Binding-site contacts:
Ligand atom P2 contacts residue THR349 of chain 1.C at 3.7 Å.
Ligand atom O1 contacts residue GLY434 of chain 1.C at 3.6 Å.
Ligand atom O5P contacts residue SER435 of chain 1.C at 2.5 Å (h-bond).
Ligand atom O6P contacts residue SER435 of chain 1.C at 3.0 Å (h-bond).
Ligand atom O3 contacts residue TRP398 of chain 1.C at 3.7 Å.
Ligand atom O1P contacts residue TRP398 of chain 1.C at 2.6 Å (h-bond).
Ligand atom O2 contacts residue LEU347 of chain 1.C at 3.5 Å.
Ligand atom C4 contacts residue THR438 of chain 1.C at 3.8 Å.
Ligand atom O4 contacts residue TYR437 of chain 1.C at 2.8 Å (h-bond).
Ligand atom O5P contacts residue THR348 of chain 1.C at 3.6 Å (h-bond).
Ligand atom O5P contacts residue THR349 of chain 1.C at 3.3 Å (h-bond).
Ligand atom C5 contacts residue GLY434 of chain 1.C at 3.4 Å.
Ligand atom O6 contacts residue THR348 of chain 1.C at 3.7 Å.
Ligand atom O4P contacts residue SER353 of chain 1.C at 2.7 Å (h-bond).
Ligand atom C3 contacts residue GLY434 of chain 1.C at 3.4 Å.
Ligand atom O5 contacts residue LEU347 of chain 1.C at 3.7 Å.
Ligand atom O4 contacts residue GLY434 of chain 1.C at 2.6 Å (h-bond).
Ligand atom O6P contacts residue GLY436 of chain 1.C at 2.9 Å (h-bond).
Ligand atom C3 contacts residue ARG432 of chain 1.C at 3.3 Å.
Ligand atom C6 contacts residue THR438 of chain 1.C at 3.4 Å.
Ligand atom P2 contacts residue SER435 of chain 1.C at 3.2 Å.
Ligand atom O4 contacts residue GLY436 of chain 1.C at 3.7 Å.
Ligand atom O6 contacts residue SER435 of chain 1.C at 3.6 Å.
Ligand atom C6 contacts residue LEU347 of chain 1.C at 3.6 Å (hydrophobic).
Ligand atom O6 contacts residue THR349 of chain 1.C at 3.2 Å (h-bond).
Ligand atom O2P contacts residue ARG405 of chain 1.C at 2.8 Å (salt-bridge).
Ligand atom P2 contacts residue SER353 of chain 1.C at 3.7 Å.
Ligand atom P1 contacts residue ARG405 of chain 1.C at 3.7 Å.
Ligand atom O4 contacts residue THR438 of chain 1.C at 3.4 Å (h-bond).
Ligand atom O3P contacts residue GLY434 of chain 1.C at 2.9 Å (h-bond).
Ligand atom O1P contacts residue ARG405 of chain 1.C at 2.8 Å (salt-bridge).
Ligand atom C4 contacts residue GLY434 of chain 1.C at 3.4 Å.
Ligand atom P2 contacts residue THR348 of chain 1.C at 3.5 Å.
Ligand atom O3 contacts residue GLY430 of chain 1.C at 3.2 Å.
Ligand atom O5P contacts residue THR350 of chain 1.C at 2.6 Å (h-bond).
Ligand atom O2P contacts residue THR349 of chain 1.C at 3.6 Å.
Ligand atom O3 contacts residue ARG432 of chain 1.C at 2.7 Å (salt-bridge).
Ligand atom O2 contacts residue GLY430 of chain 1.C at 3.4 Å (h-bond).
Ligand atom O4P contacts residue THR348 of chain 1.C at 2.5 Å (h-bond).
Ligand atom O3P contacts residue PRO433 of chain 1.C at 3.6 Å.

The small molecule below binds the protein below.
Small molecule (SMILES): O=P(O)(O)OC[C@H]1O[C@](O)(COP(=O)(O)O)[C@@H](O)[C@@H]1O

Sequence of chain 1.C:
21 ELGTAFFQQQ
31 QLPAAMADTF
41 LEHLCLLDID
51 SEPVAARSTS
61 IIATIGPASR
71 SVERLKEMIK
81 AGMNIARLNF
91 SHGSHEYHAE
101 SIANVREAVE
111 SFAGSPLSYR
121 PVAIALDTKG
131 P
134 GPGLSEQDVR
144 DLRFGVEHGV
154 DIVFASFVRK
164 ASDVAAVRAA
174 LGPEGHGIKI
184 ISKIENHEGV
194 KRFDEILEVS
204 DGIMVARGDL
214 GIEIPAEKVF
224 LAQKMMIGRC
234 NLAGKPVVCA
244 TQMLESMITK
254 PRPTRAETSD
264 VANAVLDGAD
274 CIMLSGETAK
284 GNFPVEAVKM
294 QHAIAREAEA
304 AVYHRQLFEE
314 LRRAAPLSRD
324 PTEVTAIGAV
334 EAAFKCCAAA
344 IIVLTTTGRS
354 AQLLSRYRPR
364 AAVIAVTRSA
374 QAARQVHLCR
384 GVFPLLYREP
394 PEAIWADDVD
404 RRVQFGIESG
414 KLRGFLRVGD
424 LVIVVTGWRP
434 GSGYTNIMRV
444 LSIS